Binding-site contacts:
Ligand atom C5 contacts residue ASN1074 of chain 1.C at 3.6 Å.
Ligand atom C8 contacts residue LYS1073 of chain 1.C at 4.3 Å.
Ligand atom C4 contacts residue ALA706 of chain 1.C at 4.4 Å (hydrophobic).
Ligand atom C4 contacts residue ASN1074 of chain 1.C at 4.2 Å.
Ligand atom C8 contacts residue ASN1074 of chain 1.C at 4.1 Å.
Ligand atom O7 contacts residue ASN1074 of chain 1.C at 3.8 Å.
Ligand atom C6 contacts residue ALA706 of chain 1.C at 4.3 Å (hydrophobic).
Ligand atom O4 contacts residue ALA706 of chain 1.C at 4.1 Å.
Ligand atom C5 contacts residue ALA706 of chain 1.C at 3.7 Å (hydrophobic).
Ligand atom C3 contacts residue ASN1074 of chain 1.C at 3.8 Å.
Ligand atom C1 contacts residue ASN1074 of chain 1.C at 1.4 Å.
Ligand atom C7 contacts residue ASN1074 of chain 1.C at 3.6 Å.
Ligand atom O5 contacts residue ASN1074 of chain 1.C at 2.3 Å (h-bond).
Ligand atom N2 contacts residue ASN1074 of chain 1.C at 2.9 Å (h-bond).
Ligand atom C8 contacts residue GLU1072 of chain 1.C at 3.3 Å.
Ligand atom C2 contacts residue ASN1074 of chain 1.C at 2.5 Å.

Sequence of chain 1.C:
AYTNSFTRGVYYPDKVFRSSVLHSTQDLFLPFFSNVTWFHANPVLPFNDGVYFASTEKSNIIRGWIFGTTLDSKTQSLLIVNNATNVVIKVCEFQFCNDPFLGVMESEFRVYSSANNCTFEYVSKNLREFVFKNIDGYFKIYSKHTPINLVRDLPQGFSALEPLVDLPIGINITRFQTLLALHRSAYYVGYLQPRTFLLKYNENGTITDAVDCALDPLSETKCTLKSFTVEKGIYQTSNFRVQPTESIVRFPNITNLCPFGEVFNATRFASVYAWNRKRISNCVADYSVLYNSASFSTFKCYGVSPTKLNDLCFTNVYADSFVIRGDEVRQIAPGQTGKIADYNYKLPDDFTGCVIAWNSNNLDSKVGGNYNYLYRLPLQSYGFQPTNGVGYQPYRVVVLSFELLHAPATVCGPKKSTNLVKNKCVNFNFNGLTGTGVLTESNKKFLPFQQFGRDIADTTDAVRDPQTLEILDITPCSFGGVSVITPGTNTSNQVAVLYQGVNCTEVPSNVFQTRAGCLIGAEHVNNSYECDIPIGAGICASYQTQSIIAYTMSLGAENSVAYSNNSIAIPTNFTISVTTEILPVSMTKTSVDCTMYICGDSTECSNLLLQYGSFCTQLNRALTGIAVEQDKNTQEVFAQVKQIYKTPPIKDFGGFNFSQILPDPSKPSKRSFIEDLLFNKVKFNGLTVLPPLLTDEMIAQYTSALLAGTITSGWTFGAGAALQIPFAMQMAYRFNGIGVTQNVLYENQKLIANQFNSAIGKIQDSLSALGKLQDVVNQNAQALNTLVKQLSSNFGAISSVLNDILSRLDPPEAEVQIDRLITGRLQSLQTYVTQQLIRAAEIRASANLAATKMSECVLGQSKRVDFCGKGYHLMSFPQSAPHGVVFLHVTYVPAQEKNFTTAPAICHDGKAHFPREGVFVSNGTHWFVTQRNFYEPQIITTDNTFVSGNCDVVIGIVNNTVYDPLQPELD

This protein binds this small molecule.
Small molecule (SMILES): CC(=O)N[C@H]1[C@H](O[C@H]2[C@H](O)[C@@H](NC(C)=O)CO[C@@H]2CO)O[C@H](CO)[C@@H](O)[C@@H]1O